The small molecule below binds the protein below.
Small molecule (SMILES): COC(=O)[C@H]1O[C@H](O[C@@H]2[C@H](O)[C@@H](O)[C@@H](O[C@@H]3[C@H](O)[C@@H](O)[C@@H](O[C@@H]4[C@H](O)[C@@H](O)[C@@H](O[C@@H]5[C@H](O)[C@@H](O)[C@@H](O[C@@H]6[C@H](O)[C@@H](O)[C@@H](O)O[C@@H]6C(=O)OC)O[C@@H]5C(=O)O)O[C@@H]4C(=O)O)O[C@@H]3C(=O)O)O[C@@H]2C(=O)OC)[C@H](O)[C@@H](O)[C@H]1O

Sequence of chain 1.B:
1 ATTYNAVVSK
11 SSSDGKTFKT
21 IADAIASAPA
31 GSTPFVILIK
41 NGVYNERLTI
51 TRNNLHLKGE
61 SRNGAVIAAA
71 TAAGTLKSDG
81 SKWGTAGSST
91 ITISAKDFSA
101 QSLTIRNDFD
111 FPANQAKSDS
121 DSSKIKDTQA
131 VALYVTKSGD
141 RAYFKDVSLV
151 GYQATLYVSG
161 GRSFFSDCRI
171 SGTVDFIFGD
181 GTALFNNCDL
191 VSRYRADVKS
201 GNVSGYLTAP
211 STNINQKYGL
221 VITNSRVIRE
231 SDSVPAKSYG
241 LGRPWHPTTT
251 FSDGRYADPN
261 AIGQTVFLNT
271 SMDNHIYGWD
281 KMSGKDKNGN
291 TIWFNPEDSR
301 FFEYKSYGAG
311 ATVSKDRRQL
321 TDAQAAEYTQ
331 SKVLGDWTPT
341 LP

Binding-site contacts:
Ligand atom C6 contacts residue ALA86 of chain 1.B at 3.9 Å (hydrophobic).
Ligand atom C3 contacts residue THR85 of chain 1.B at 3.6 Å.
Ligand atom O2 contacts residue GLN129 of chain 1.B at 3.1 Å (h-bond).
Ligand atom C6 contacts residue THR85 of chain 1.B at 3.8 Å.
Ligand atom O3 contacts residue THR85 of chain 1.B at 2.7 Å (h-bond).
Ligand atom C1 contacts residue GLN153 of chain 1.B at 3.9 Å.
Ligand atom O6A contacts residue THR248 of chain 1.B at 3.0 Å (h-bond).
Ligand atom CH3 contacts residue PHE178 of chain 1.B at 3.3 Å (hydrophobic).
Ligand atom O6A contacts residue GLN129 of chain 1.B at 3.6 Å (h-bond).
Ligand atom C2 contacts residue THR85 of chain 1.B at 3.6 Å.
Ligand atom O2 contacts residue PRO247 of chain 1.B at 3.5 Å.
Ligand atom O2 contacts residue THR85 of chain 1.B at 2.9 Å (h-bond).
Ligand atom O6A contacts residue ASP175 of chain 1.B at 3.6 Å (salt-bridge).
Ligand atom O5 contacts residue GLN129 of chain 1.B at 3.5 Å (h-bond).
Ligand atom O6B contacts residue ARG255 of chain 1.B at 2.9 Å (salt-bridge).
Ligand atom O5 contacts residue TRP245 of chain 1.B at 2.8 Å (h-bond).
Ligand atom O6A contacts residue TRP245 of chain 1.B at 3.1 Å (h-bond).
Ligand atom O6A contacts residue THR85 of chain 1.B at 3.5 Å (h-bond).
Ligand atom C3 contacts residue MET282 of chain 1.B at 3.8 Å (hydrophobic).
Ligand atom C5 contacts residue ARG255 of chain 1.B at 3.7 Å.
Ligand atom O4 contacts residue TRP245 of chain 1.B at 3.9 Å.
Ligand atom O6B contacts residue ALA86 of chain 1.B at 2.8 Å (h-bond).
Ligand atom C6 contacts residue ASP175 of chain 1.B at 3.1 Å.
Ligand atom O6B contacts residue ASP175 of chain 1.B at 3.2 Å (salt-bridge).
Ligand atom O6A contacts residue ARG255 of chain 1.B at 3.2 Å (salt-bridge).
Ligand atom O6B contacts residue THR85 of chain 1.B at 3.6 Å (h-bond).
Ligand atom O6B contacts residue THR248 of chain 1.B at 2.6 Å (h-bond).
Ligand atom O2 contacts residue ALA86 of chain 1.B at 3.2 Å.
Ligand atom C6 contacts residue THR248 of chain 1.B at 3.4 Å.
Ligand atom O6A contacts residue GLN153 of chain 1.B at 3.0 Å (h-bond).
Ligand atom O1 contacts residue ARG243 of chain 1.B at 3.5 Å (salt-bridge).
Ligand atom C6 contacts residue ARG255 of chain 1.B at 3.2 Å.
Ligand atom C4 contacts residue MET282 of chain 1.B at 3.7 Å (hydrophobic).
Ligand atom O6A contacts residue PRO247 of chain 1.B at 3.5 Å.
Ligand atom CH3 contacts residue ASP175 of chain 1.B at 3.9 Å.
Ligand atom C1 contacts residue TRP245 of chain 1.B at 3.5 Å (hydrophobic).
Ligand atom O2 contacts residue THR248 of chain 1.B at 2.8 Å (h-bond).
Ligand atom C5 contacts residue ASP175 of chain 1.B at 3.3 Å.
Ligand atom O5 contacts residue GLN153 of chain 1.B at 3.1 Å (h-bond).
Ligand atom C2 contacts residue THR248 of chain 1.B at 3.5 Å.